Sequence of chain 1.M:
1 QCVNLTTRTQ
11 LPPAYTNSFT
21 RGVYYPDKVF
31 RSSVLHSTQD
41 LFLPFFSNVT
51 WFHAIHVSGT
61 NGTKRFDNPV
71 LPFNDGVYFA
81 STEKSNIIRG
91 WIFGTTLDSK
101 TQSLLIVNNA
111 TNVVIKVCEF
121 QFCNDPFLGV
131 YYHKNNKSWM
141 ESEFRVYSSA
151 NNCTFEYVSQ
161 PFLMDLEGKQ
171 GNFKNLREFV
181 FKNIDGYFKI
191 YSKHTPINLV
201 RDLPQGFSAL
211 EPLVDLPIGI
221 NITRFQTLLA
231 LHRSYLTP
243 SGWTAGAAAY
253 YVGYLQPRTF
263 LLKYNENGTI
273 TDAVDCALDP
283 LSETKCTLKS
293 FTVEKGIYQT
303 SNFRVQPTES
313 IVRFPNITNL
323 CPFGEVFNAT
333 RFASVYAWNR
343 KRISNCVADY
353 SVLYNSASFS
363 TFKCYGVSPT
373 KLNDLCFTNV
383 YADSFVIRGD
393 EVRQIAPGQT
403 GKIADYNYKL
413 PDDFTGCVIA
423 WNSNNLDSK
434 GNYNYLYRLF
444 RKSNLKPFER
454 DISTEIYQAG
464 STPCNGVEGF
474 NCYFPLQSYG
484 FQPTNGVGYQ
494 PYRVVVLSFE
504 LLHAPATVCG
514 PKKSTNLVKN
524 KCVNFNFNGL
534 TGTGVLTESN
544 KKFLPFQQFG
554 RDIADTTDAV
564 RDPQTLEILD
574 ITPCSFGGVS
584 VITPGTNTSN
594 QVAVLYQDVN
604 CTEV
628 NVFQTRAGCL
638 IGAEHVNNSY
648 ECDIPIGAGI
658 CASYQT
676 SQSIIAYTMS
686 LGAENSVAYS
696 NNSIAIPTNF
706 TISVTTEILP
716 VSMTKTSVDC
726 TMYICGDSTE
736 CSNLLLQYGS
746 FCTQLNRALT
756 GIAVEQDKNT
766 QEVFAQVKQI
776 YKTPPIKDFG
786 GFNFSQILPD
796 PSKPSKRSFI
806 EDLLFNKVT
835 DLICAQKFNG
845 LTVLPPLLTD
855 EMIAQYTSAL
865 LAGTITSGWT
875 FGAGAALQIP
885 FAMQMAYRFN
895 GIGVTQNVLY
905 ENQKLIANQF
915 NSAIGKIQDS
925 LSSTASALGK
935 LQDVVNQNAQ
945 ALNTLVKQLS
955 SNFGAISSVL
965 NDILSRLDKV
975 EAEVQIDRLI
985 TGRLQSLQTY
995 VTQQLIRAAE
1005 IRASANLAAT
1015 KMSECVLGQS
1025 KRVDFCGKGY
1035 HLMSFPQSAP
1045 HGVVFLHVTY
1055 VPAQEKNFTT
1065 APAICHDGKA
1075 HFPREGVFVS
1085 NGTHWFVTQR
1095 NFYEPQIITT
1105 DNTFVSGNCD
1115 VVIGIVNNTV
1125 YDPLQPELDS

Sequence of chain 1.O:
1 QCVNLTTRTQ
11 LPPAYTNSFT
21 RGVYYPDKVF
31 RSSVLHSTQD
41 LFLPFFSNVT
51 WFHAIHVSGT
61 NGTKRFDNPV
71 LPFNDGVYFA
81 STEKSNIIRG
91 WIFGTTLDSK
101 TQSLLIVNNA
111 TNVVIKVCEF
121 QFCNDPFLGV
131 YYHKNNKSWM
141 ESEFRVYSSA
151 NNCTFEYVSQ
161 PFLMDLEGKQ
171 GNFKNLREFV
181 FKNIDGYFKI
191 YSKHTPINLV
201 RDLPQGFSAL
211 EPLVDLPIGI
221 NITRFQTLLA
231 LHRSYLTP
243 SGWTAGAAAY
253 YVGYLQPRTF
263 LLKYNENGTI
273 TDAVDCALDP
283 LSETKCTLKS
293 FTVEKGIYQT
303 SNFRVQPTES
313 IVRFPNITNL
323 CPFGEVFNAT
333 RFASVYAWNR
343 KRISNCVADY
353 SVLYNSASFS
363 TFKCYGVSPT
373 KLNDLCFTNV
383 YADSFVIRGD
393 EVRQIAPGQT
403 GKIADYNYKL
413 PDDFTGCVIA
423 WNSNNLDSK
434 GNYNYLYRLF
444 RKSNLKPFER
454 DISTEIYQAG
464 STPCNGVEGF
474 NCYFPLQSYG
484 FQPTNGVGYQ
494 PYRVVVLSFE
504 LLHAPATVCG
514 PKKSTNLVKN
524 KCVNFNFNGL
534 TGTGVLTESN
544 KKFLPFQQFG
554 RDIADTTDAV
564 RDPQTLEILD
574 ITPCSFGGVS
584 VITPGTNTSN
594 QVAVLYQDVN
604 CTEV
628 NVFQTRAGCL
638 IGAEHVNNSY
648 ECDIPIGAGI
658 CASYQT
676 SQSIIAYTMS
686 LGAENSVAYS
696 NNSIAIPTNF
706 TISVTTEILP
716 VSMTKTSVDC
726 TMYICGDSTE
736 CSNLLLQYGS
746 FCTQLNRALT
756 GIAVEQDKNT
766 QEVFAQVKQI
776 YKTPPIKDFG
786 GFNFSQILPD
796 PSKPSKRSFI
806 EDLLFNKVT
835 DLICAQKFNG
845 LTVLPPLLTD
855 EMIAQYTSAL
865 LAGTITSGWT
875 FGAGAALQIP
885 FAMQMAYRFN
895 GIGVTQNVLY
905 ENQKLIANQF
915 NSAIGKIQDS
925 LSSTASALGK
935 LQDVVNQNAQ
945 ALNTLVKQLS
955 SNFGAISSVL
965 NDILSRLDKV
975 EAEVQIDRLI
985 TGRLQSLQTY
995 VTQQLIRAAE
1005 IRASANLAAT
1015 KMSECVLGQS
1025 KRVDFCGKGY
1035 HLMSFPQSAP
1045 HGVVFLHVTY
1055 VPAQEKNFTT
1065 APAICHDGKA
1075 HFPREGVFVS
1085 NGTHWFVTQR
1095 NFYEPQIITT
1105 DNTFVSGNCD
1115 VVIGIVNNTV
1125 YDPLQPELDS

A protein and the small-molecule ligand that binds it are described below.
Small molecule (SMILES): CC(=O)N[C@@H]1[C@@H](O)[C@H](O)[C@@H](CO)O[C@H]1O

Binding-site contacts:
Ligand atom O7 contacts residue ASN696 of chain 1.M at 3.0 Å (h-bond).
Ligand atom O5 contacts residue ASP783 of chain 1.O at 3.8 Å.
Ligand atom C3 contacts residue ASN696 of chain 1.M at 3.8 Å.
Ligand atom C5 contacts residue ASN696 of chain 1.M at 3.6 Å.
Ligand atom C2 contacts residue ASN696 of chain 1.M at 2.4 Å.
Ligand atom C8 contacts residue GLY1118 of chain 1.M at 3.4 Å.
Ligand atom O7 contacts residue ILE1117 of chain 1.M at 4.3 Å.
Ligand atom O5 contacts residue ASN696 of chain 1.M at 2.3 Å (h-bond).
Ligand atom C7 contacts residue ASN696 of chain 1.M at 3.1 Å.
Ligand atom C4 contacts residue ASN696 of chain 1.M at 4.2 Å.
Ligand atom C8 contacts residue ILE1117 of chain 1.M at 4.1 Å (hydrophobic).
Ligand atom C1 contacts residue ASN696 of chain 1.M at 1.4 Å.
Ligand atom C8 contacts residue ASN696 of chain 1.M at 4.3 Å.
Ligand atom N2 contacts residue ASN696 of chain 1.M at 2.9 Å (h-bond).